This small molecule binds to this protein.
Small molecule (SMILES): CC(=O)N[C@H]1[C@H](O[C@H]2[C@H](O)[C@@H](NC(C)=O)CO[C@@H]2CO)O[C@H](CO)[C@@H](O[C@@H]2O[C@H](CO[C@H]3O[C@H](CO)[C@@H](O)[C@H](O)[C@@H]3O)[C@@H](O)[C@H](O[C@H]3O[C@H](CO)[C@@H](O)[C@H](O)[C@@H]3O)[C@@H]2O)[C@@H]1O

Sequence of chain 1.E:
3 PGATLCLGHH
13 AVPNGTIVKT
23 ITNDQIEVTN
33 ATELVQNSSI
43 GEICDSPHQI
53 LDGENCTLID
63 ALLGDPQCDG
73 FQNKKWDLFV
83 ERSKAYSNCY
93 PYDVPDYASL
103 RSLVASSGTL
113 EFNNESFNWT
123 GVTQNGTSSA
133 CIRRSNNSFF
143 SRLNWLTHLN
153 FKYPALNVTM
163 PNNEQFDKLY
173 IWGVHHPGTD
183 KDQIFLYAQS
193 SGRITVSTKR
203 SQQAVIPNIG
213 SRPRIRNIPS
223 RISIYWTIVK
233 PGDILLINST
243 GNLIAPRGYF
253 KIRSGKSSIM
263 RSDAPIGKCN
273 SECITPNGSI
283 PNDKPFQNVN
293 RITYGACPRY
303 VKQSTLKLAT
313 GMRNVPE

Binding-site contacts:
Ligand atom C7 contacts residue SER213 of chain 1.C at 3.5 Å.
Ligand atom C1 contacts residue ARG216 of chain 1.C at 3.6 Å.
Ligand atom C4 contacts residue ARG216 of chain 1.C at 4.0 Å.
Ligand atom O5 contacts residue ARG216 of chain 1.C at 3.0 Å (salt-bridge).
Ligand atom O6 contacts residue ARG216 of chain 1.C at 2.4 Å (salt-bridge).
Ligand atom C5 contacts residue ARG216 of chain 1.C at 4.0 Å.
Ligand atom O5 contacts residue LEU238 of chain 1.E at 4.2 Å.
Ligand atom O3 contacts residue ARG216 of chain 1.C at 3.4 Å (salt-bridge).
Ligand atom O3 contacts residue SER213 of chain 1.C at 3.9 Å.
Ligand atom O7 contacts residue NAG1 of chain 1.PA at 3.7 Å.
Ligand atom C3 contacts residue ARG216 of chain 1.C at 3.7 Å.
Ligand atom C7 contacts residue NAG1 of chain 1.PA at 4.2 Å.
Ligand atom C6 contacts residue ARG216 of chain 1.C at 3.5 Å.
Ligand atom C8 contacts residue ASN240 of chain 1.E at 4.0 Å.
Ligand atom O4 contacts residue ARG216 of chain 1.C at 3.2 Å (salt-bridge).
Ligand atom O7 contacts residue ASN159 of chain 1.E at 2.9 Å (h-bond).
Ligand atom C2 contacts residue ASN159 of chain 1.E at 2.2 Å.
Ligand atom C8 contacts residue SER213 of chain 1.C at 3.1 Å.
Ligand atom N2 contacts residue ASN159 of chain 1.E at 2.7 Å (h-bond).
Ligand atom N2 contacts residue SER213 of chain 1.C at 3.0 Å (h-bond).
Ligand atom O5 contacts residue ASN159 of chain 1.E at 2.4 Å (h-bond).
Ligand atom C4 contacts residue ASN159 of chain 1.E at 4.1 Å.
Ligand atom C8 contacts residue NAG1 of chain 1.PA at 3.9 Å.
Ligand atom C7 contacts residue ASN240 of chain 1.E at 4.4 Å.
Ligand atom C5 contacts residue ASN159 of chain 1.E at 3.6 Å.
Ligand atom C2 contacts residue SER213 of chain 1.C at 4.1 Å.
Ligand atom C3 contacts residue SER213 of chain 1.C at 4.0 Å.
Ligand atom C3 contacts residue ASN159 of chain 1.E at 3.6 Å.
Ligand atom C1 contacts residue LEU238 of chain 1.E at 4.2 Å (hydrophobic).
Ligand atom C1 contacts residue ASN159 of chain 1.E at 1.4 Å.
Ligand atom C8 contacts residue ASN159 of chain 1.E at 4.3 Å.
Ligand atom C2 contacts residue ARG216 of chain 1.C at 4.2 Å.
Ligand atom C7 contacts residue ASN159 of chain 1.E at 3.0 Å.

Sequence of chain 1.C:
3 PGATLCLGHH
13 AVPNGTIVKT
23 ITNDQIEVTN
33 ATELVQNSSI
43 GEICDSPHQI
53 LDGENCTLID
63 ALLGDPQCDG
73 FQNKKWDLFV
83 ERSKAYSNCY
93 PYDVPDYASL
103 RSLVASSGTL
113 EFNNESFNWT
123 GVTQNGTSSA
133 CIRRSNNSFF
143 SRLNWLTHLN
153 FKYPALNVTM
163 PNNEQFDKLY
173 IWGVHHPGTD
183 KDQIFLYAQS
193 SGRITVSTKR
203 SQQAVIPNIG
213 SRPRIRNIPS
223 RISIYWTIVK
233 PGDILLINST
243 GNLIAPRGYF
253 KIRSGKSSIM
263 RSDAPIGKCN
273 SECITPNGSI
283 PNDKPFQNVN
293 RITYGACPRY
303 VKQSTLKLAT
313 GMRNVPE